Binding-site contacts:
Ligand atom C3 contacts residue TRP153 of chain 1.B at 3.6 Å (hydrophobic).
Ligand atom C6 contacts residue ILE118 of chain 1.C at 3.5 Å (hydrophobic).
Ligand atom C7 contacts residue CYS197 of chain 1.B at 3.5 Å (hydrophobic).
Ligand atom C10 contacts residue GLU203 of chain 1.B at 3.7 Å.
Ligand atom O1 contacts residue ILE128 of chain 1.C at 3.6 Å.
Ligand atom C12 contacts residue ILE128 of chain 1.C at 3.7 Å (hydrophobic).
Ligand atom O1 contacts residue TRP153 of chain 1.B at 3.4 Å.
Ligand atom C11 contacts residue TRP153 of chain 1.B at 3.8 Å (hydrophobic).
Ligand atom C21 contacts residue GLU203 of chain 1.B at 3.7 Å.
Ligand atom C15 contacts residue TRP153 of chain 1.B at 3.7 Å (hydrophobic).
Ligand atom C19 contacts residue TYR194 of chain 1.B at 3.3 Å (hydrophobic).
Ligand atom C21 contacts residue PHE150 of chain 1.B at 3.5 Å (hydrophobic).
Ligand atom O1 contacts residue VAL154 of chain 1.B at 3.8 Å.
Ligand atom C10 contacts residue TYR194 of chain 1.B at 3.1 Å (hydrophobic).
Ligand atom O2 contacts residue TYR201 of chain 1.B at 3.4 Å.
Ligand atom C6 contacts residue LEU126 of chain 1.C at 3.9 Å (hydrophobic).
Ligand atom O2 contacts residue SER152 of chain 1.B at 2.6 Å (h-bond).
Ligand atom C4 contacts residue CYS196 of chain 1.B at 3.9 Å (hydrophobic).
Ligand atom C8 contacts residue TYR201 of chain 1.B at 3.8 Å (hydrophobic).
Ligand atom C18 contacts residue PHE102 of chain 1.B at 3.6 Å (hydrophobic).
Ligand atom O2 contacts residue TRP153 of chain 1.B at 3.1 Å (h-bond).
Ligand atom C21 contacts residue GLY151 of chain 1.B at 3.8 Å.
Ligand atom C7 contacts residue TYR201 of chain 1.B at 3.8 Å (hydrophobic).
Ligand atom C4 contacts residue CYS197 of chain 1.B at 3.5 Å (hydrophobic).
Ligand atom C18 contacts residue GLY151 of chain 1.B at 3.8 Å.
Ligand atom C5 contacts residue ILE118 of chain 1.C at 3.4 Å (hydrophobic).
Ligand atom C17 contacts residue SER152 of chain 1.B at 3.8 Å.
Ligand atom C20 contacts residue PHE102 of chain 1.B at 3.4 Å (hydrophobic).
Ligand atom C5 contacts residue LEU126 of chain 1.C at 3.5 Å (hydrophobic).
Ligand atom C9 contacts residue TRP153 of chain 1.B at 3.0 Å (hydrophobic).
Ligand atom C10 contacts residue VAL202 of chain 1.B at 3.9 Å (hydrophobic).
Ligand atom C16 contacts residue SER152 of chain 1.B at 3.3 Å.
Ligand atom C8 contacts residue TRP153 of chain 1.B at 3.0 Å (hydrophobic).
Ligand atom C13 contacts residue PHE175 of chain 1.C at 3.8 Å (hydrophobic).
Ligand atom C4 contacts residue TYR201 of chain 1.B at 3.2 Å (hydrophobic).
Ligand atom N1 contacts residue TRP153 of chain 1.B at 2.9 Å (h-bond).
Ligand atom C15 contacts residue ILE128 of chain 1.C at 3.7 Å (hydrophobic).
Ligand atom C22 contacts residue TYR194 of chain 1.B at 3.8 Å (hydrophobic).
Ligand atom C20 contacts residue PHE150 of chain 1.B at 3.5 Å (hydrophobic).
Ligand atom C20 contacts residue GLY151 of chain 1.B at 3.3 Å.

Sequence of chain 1.C:
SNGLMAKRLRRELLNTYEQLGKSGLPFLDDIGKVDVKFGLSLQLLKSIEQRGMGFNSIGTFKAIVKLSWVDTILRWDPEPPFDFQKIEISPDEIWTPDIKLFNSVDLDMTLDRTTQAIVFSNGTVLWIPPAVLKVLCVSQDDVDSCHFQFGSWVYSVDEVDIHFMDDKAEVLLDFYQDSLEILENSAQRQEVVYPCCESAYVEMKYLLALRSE

Sequence of chain 1.B:
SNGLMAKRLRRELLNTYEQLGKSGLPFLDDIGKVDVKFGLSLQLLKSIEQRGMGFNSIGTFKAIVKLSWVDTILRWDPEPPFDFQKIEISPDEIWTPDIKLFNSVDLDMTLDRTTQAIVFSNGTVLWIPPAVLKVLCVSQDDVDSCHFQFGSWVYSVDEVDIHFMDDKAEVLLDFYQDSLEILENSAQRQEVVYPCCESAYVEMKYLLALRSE

A small-molecule ligand and the protein it binds are described below.
Small molecule (SMILES): CN1[C@@H](CC(=O)c2ccccc2)CCC[C@H]1C[C@H](O)c1ccccc1